Sequence of chain 1.B:
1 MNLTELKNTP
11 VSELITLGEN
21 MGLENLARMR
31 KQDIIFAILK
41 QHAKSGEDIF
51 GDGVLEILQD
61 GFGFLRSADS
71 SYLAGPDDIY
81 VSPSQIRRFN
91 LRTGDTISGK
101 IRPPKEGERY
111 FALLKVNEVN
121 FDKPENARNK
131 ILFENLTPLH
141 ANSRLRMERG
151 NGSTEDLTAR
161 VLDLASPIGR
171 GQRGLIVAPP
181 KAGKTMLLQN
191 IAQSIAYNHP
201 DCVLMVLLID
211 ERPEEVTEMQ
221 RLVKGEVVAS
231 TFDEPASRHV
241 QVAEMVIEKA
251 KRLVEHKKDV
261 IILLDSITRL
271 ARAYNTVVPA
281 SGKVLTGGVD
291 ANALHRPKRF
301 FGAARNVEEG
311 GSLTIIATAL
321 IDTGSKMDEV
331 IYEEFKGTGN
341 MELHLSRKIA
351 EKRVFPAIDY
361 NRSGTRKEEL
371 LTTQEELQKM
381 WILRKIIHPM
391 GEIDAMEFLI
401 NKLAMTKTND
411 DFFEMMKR

Sequence of chain 1.A:
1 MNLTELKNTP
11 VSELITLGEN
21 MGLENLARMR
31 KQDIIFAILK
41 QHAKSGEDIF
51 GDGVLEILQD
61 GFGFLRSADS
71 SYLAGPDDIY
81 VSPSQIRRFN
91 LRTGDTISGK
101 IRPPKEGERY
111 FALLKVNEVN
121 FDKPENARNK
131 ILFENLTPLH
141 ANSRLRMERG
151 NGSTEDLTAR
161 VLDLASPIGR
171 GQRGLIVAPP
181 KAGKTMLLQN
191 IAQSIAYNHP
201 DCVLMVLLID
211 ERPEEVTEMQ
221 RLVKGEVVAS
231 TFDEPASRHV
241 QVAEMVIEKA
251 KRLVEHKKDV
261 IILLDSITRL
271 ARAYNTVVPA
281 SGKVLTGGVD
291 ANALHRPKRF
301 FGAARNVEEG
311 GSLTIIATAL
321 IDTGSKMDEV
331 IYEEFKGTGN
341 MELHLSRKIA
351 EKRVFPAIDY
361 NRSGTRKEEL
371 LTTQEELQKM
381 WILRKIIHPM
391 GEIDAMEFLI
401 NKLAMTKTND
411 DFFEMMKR

Binding-site contacts:
Ligand atom C6 contacts residue PHE355 of chain 1.B at 3.3 Å (hydrophobic).
Ligand atom O2A contacts residue THR185 of chain 1.B at 2.5 Å (h-bond).
Ligand atom O1G contacts residue LYS184 of chain 1.B at 3.4 Å (salt-bridge).
Ligand atom C4' contacts residue LYS181 of chain 1.B at 3.0 Å.
Ligand atom O1G contacts residue THR185 of chain 1.B at 3.3 Å.
Ligand atom O1D contacts residue TRP381 of chain 1.A at 3.2 Å.
Ligand atom PG contacts residue LYS184 of chain 1.B at 3.3 Å.
Ligand atom N9 contacts residue MET186 of chain 1.B at 3.3 Å (h-bond).
Ligand atom O3A contacts residue GLY183 of chain 1.B at 3.1 Å (h-bond).
Ligand atom O2G contacts residue ARG212 of chain 1.B at 2.4 Å (salt-bridge).
Ligand atom O5' contacts residue LYS181 of chain 1.B at 3.4 Å (salt-bridge).
Ligand atom O3G contacts residue LYS184 of chain 1.B at 2.8 Å (salt-bridge).
Ligand atom PA contacts residue THR185 of chain 1.B at 3.1 Å.
Ligand atom O3B contacts residue LYS184 of chain 1.B at 3.3 Å (salt-bridge).
Ligand atom O1A contacts residue THR185 of chain 1.B at 2.7 Å (h-bond).
Ligand atom O3C contacts residue GLU369 of chain 1.A at 3.0 Å (salt-bridge).
Ligand atom O2B contacts residue PRO180 of chain 1.B at 3.4 Å (h-bond).
Ligand atom O2C contacts residue ARG366 of chain 1.A at 2.9 Å (salt-bridge).
Ligand atom O1C contacts residue LYS367 of chain 1.A at 2.9 Å (salt-bridge).
Ligand atom O2A contacts residue GLY183 of chain 1.B at 3.2 Å.
Ligand atom PC contacts residue ARG366 of chain 1.A at 3.3 Å.
Ligand atom O1B contacts residue PRO180 of chain 1.B at 2.8 Å (h-bond).
Ligand atom C8 contacts residue PHE355 of chain 1.B at 3.4 Å (hydrophobic).
Ligand atom O3A contacts residue LYS184 of chain 1.B at 3.4 Å (salt-bridge).
Ligand atom O1D contacts residue GLU368 of chain 1.A at 3.4 Å.
Ligand atom O1C contacts residue ARG366 of chain 1.A at 3.0 Å (salt-bridge).
Ligand atom PC contacts residue GLU369 of chain 1.A at 3.3 Å.
Ligand atom N7 contacts residue PHE355 of chain 1.B at 3.3 Å.
Ligand atom O1B contacts residue LYS184 of chain 1.B at 2.4 Å (salt-bridge).
Ligand atom O6 contacts residue PHE355 of chain 1.B at 3.4 Å.
Ligand atom O3' contacts residue GLU369 of chain 1.A at 3.4 Å (salt-bridge).
Ligand atom C8 contacts residue MET186 of chain 1.B at 3.3 Å (hydrophobic).
Ligand atom O2A contacts residue MET186 of chain 1.B at 3.3 Å.
Ligand atom C4 contacts residue PHE355 of chain 1.B at 3.3 Å (hydrophobic).
Ligand atom PB contacts residue LYS184 of chain 1.B at 3.4 Å.
Ligand atom O4' contacts residue LYS181 of chain 1.B at 2.8 Å (salt-bridge).
Ligand atom N9 contacts residue PHE355 of chain 1.B at 3.4 Å.
Ligand atom C5 contacts residue PHE355 of chain 1.B at 3.3 Å (hydrophobic).
Ligand atom O3B contacts residue THR185 of chain 1.B at 3.2 Å.
Ligand atom O1C contacts residue GLU369 of chain 1.A at 2.9 Å (salt-bridge).

This protein binds this small molecule.
Small molecule (SMILES): Nc1nc2c(ncn2[C@@H]2O[C@H](COP(=O)(O)OP(=O)(O)OP(=O)(O)O)[C@@H](OP(=O)(O)OP(=O)(O)O)[C@H]2O)c(=O)[nH]1